Binding-site contacts:
Ligand atom C8 contacts residue ASN70 of chain 41.F at 3.6 Å.
Ligand atom C7 contacts residue ASN70 of chain 41.F at 3.1 Å.
Ligand atom O7 contacts residue PRO31 of chain 41.F at 3.2 Å (h-bond).
Ligand atom C1 contacts residue ARG33 of chain 41.F at 4.2 Å.
Ligand atom C5 contacts residue ASN70 of chain 41.F at 3.7 Å.
Ligand atom O7 contacts residue ASN70 of chain 41.F at 3.3 Å (h-bond).
Ligand atom O6 contacts residue ARG33 of chain 41.F at 3.6 Å.
Ligand atom N2 contacts residue ASN70 of chain 41.F at 2.9 Å (h-bond).
Ligand atom N2 contacts residue PRO31 of chain 41.F at 2.8 Å (h-bond).
Ligand atom C5 contacts residue ARG33 of chain 41.F at 4.1 Å.
Ligand atom C6 contacts residue ARG33 of chain 41.F at 4.1 Å.
Ligand atom O5 contacts residue ASN70 of chain 41.F at 2.4 Å (h-bond).
Ligand atom O3 contacts residue PRO31 of chain 41.F at 4.0 Å.
Ligand atom N2 contacts residue ASN32 of chain 41.F at 4.2 Å.
Ligand atom C2 contacts residue PRO31 of chain 41.F at 3.9 Å (hydrophobic).
Ligand atom C1 contacts residue ASN70 of chain 41.F at 1.4 Å.
Ligand atom C2 contacts residue ASN70 of chain 41.F at 2.5 Å.
Ligand atom C7 contacts residue PRO31 of chain 41.F at 3.4 Å (hydrophobic).
Ligand atom O7 contacts residue SER71 of chain 41.F at 4.2 Å.
Ligand atom C3 contacts residue ASN70 of chain 41.F at 3.8 Å.
Ligand atom C4 contacts residue ASN70 of chain 41.F at 4.2 Å.
Ligand atom C3 contacts residue PRO31 of chain 41.F at 4.0 Å (hydrophobic).

This small molecule binds to this protein.
Small molecule (SMILES): CC(=O)N[C@@H]1[C@@H](O)[C@H](O)[C@@H](CO)O[C@H]1O

Sequence of chain 41.F:
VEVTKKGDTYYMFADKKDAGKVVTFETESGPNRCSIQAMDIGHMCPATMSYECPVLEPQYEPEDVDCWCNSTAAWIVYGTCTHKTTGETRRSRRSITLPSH